Sequence of chain 1.B:
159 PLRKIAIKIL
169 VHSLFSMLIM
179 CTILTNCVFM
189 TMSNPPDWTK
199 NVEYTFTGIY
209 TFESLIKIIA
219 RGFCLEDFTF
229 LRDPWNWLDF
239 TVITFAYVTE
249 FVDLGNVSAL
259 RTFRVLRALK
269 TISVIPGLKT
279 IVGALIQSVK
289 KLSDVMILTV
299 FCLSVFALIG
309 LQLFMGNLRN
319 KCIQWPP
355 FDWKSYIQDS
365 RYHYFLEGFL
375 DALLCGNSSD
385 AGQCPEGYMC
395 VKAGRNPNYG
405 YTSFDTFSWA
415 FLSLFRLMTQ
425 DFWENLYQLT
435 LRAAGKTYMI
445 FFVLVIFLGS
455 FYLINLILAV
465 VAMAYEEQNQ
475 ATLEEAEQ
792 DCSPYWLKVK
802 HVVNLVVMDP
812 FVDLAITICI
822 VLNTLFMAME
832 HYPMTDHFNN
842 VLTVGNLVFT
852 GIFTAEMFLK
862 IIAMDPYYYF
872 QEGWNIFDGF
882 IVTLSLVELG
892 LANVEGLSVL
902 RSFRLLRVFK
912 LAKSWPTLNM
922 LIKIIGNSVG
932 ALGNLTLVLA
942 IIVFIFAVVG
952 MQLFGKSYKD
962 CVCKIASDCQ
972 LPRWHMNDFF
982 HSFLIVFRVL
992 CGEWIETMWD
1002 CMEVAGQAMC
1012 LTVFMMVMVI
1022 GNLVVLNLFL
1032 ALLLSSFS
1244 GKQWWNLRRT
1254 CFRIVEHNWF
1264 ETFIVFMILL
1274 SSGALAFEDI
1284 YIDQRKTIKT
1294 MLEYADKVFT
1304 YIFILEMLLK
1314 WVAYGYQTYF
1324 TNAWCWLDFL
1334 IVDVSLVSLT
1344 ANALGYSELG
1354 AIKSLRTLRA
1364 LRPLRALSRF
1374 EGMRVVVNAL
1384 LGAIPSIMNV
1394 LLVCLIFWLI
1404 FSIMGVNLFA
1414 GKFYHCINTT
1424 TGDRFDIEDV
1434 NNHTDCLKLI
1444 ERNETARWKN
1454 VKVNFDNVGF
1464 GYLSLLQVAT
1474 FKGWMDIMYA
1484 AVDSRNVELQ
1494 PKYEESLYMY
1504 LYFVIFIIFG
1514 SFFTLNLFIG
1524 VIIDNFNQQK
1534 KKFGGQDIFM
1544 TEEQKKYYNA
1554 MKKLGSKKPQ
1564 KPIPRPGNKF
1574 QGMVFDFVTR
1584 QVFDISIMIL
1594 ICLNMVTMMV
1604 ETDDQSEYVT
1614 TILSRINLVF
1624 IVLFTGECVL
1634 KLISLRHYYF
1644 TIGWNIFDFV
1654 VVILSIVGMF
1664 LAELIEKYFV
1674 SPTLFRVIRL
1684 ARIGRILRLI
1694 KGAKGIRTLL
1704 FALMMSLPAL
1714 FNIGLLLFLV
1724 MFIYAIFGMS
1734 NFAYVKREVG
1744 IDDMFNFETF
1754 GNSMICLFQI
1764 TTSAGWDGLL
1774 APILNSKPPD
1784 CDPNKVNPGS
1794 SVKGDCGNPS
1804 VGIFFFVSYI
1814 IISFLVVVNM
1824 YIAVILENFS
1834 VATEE

This protein binds this small molecule.
Small molecule (SMILES): CC(=O)N[C@@H]1[C@@H](O)[C@H](O)[C@@H](CO)O[C@H]1O

Binding-site contacts:
Ligand atom N2 contacts residue ASN1446 of chain 1.B at 2.9 Å (h-bond).
Ligand atom C7 contacts residue ASN1446 of chain 1.B at 3.0 Å.
Ligand atom C2 contacts residue ASN1446 of chain 1.B at 2.5 Å.
Ligand atom O7 contacts residue ASN1446 of chain 1.B at 3.1 Å (h-bond).
Ligand atom C8 contacts residue ASN1446 of chain 1.B at 3.6 Å.
Ligand atom C5 contacts residue ASN1446 of chain 1.B at 3.7 Å.
Ligand atom C3 contacts residue ASN1446 of chain 1.B at 3.9 Å.
Ligand atom O5 contacts residue ASN1446 of chain 1.B at 2.4 Å (h-bond).
Ligand atom C4 contacts residue ASN1446 of chain 1.B at 4.3 Å.
Ligand atom C1 contacts residue ASN1446 of chain 1.B at 1.5 Å.
Ligand atom O7 contacts residue GLU1444 of chain 1.B at 4.4 Å.